Binding-site contacts:
Ligand atom CAW contacts residue ASN88 of chain 1.A at 3.5 Å.
Ligand atom CAC contacts residue TRP29 of chain 1.A at 3.8 Å (hydrophobic).
Ligand atom CAE contacts residue VAL94 of chain 1.A at 3.6 Å (hydrophobic).
Ligand atom CAH contacts residue VAL94 of chain 1.A at 3.9 Å (hydrophobic).
Ligand atom CAX contacts residue VAL42 of chain 1.A at 4.0 Å (hydrophobic).
Ligand atom CLA contacts residue ASP93 of chain 1.A at 3.7 Å.
Ligand atom OBB contacts residue PRO30 of chain 1.A at 3.4 Å (h-bond).
Ligand atom CAJ contacts residue LEU40 of chain 1.A at 4.1 Å (hydrophobic).
Ligand atom CAF contacts residue VAL94 of chain 1.A at 4.0 Å (hydrophobic).
Ligand atom CAC contacts residue MET97 of chain 1.A at 3.7 Å (hydrophobic).
Ligand atom CAM contacts residue LEU40 of chain 1.A at 4.1 Å (hydrophobic).
Ligand atom CAU contacts residue VAL94 of chain 1.A at 3.9 Å (hydrophobic).
Ligand atom CAY contacts residue TYR87 of chain 1.A at 3.7 Å (hydrophobic).
Ligand atom CAD contacts residue TRP29 of chain 1.A at 4.0 Å (hydrophobic).
Ligand atom CAD contacts residue PRO30 of chain 1.A at 3.8 Å (hydrophobic).
Ligand atom CAV contacts residue PHE31 of chain 1.A at 3.6 Å (hydrophobic).
Ligand atom CAG contacts residue HIS92 of chain 1.A at 3.7 Å.
Ligand atom CAO contacts residue PRO30 of chain 1.A at 3.3 Å (hydrophobic).
Ligand atom CBD contacts residue HIS92 of chain 1.A at 3.9 Å.
Ligand atom CAY contacts residue TYR45 of chain 1.A at 4.1 Å (hydrophobic).
Ligand atom NAT contacts residue CYS84 of chain 1.A at 3.8 Å.
Ligand atom CAM contacts residue PRO30 of chain 1.A at 4.0 Å (hydrophobic).
Ligand atom CAP contacts residue PRO30 of chain 1.A at 3.6 Å (hydrophobic).
Ligand atom NAI contacts residue VAL94 of chain 1.A at 4.0 Å.
Ligand atom CAD contacts residue VAL94 of chain 1.A at 3.5 Å (hydrophobic).
Ligand atom CAX contacts residue ASN88 of chain 1.A at 3.9 Å.
Ligand atom CAV contacts residue PRO30 of chain 1.A at 3.4 Å (hydrophobic).
Ligand atom CAF contacts residue HIS92 of chain 1.A at 3.6 Å.
Ligand atom OBA contacts residue VAL42 of chain 1.A at 3.8 Å.
Ligand atom CBE contacts residue VAL42 of chain 1.A at 3.8 Å (hydrophobic).
Ligand atom CAV contacts residue VAL35 of chain 1.A at 4.0 Å (hydrophobic).
Ligand atom NAT contacts residue ASN88 of chain 1.A at 3.8 Å.
Ligand atom NAS contacts residue VAL94 of chain 1.A at 4.1 Å.
Ligand atom CAC contacts residue PRO30 of chain 1.A at 4.0 Å (hydrophobic).
Ligand atom CAY contacts residue VAL42 of chain 1.A at 3.9 Å (hydrophobic).
Ligand atom NAL contacts residue VAL94 of chain 1.A at 3.9 Å.
Ligand atom NAZ contacts residue ASN88 of chain 1.A at 3.3 Å (h-bond).
Ligand atom NAS contacts residue ASN88 of chain 1.A at 3.1 Å (h-bond).
Ligand atom CAU contacts residue VAL35 of chain 1.A at 3.9 Å (hydrophobic).
Ligand atom CAQ contacts residue TRP29 of chain 1.A at 3.8 Å (hydrophobic).

Sequence of chain 1.A:
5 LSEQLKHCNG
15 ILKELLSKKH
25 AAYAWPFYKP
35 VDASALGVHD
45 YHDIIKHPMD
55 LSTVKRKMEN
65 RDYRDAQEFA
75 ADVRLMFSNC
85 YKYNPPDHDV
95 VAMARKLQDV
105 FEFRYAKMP

The protein below binds the small molecule below.
Small molecule (SMILES): CCNC(=O)[C@H](C)[C@@H]1N=C(c2ccc(Cl)cc2)c2ccc(OC)cc2-n2c(C)nnc21